A small-molecule ligand and the protein it binds are described below.
Small molecule (SMILES): O=[N+]([O-])c1ccc(O[C@H]2O[C@H](CO)[C@H](O)[C@H](O)[C@H]2O)cc1

Sequence of chain 1.A:
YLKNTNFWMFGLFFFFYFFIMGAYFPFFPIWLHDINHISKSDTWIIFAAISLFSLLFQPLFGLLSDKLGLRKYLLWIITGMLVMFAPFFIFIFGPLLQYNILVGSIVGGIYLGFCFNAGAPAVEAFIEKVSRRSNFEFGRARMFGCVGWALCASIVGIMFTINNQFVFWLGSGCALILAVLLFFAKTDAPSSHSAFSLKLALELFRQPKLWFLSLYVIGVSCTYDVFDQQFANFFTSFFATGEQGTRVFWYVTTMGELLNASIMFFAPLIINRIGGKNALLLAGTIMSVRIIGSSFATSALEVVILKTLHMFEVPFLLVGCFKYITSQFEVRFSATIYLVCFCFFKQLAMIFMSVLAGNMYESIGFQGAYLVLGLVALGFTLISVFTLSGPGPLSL

Binding-site contacts:
Ligand atom O6 contacts residue CYS148 of chain 1.A at 3.6 Å (h-bond).
Ligand atom O6 contacts residue ARG144 of chain 1.A at 2.6 Å (salt-bridge).
Ligand atom O7 contacts residue PHE118 of chain 1.A at 3.8 Å.
Ligand atom C11 contacts residue TRP151 of chain 1.A at 3.8 Å (hydrophobic).
Ligand atom C3 contacts residue HIS322 of chain 1.A at 4.0 Å.
Ligand atom C4 contacts residue TRP151 of chain 1.A at 4.0 Å (hydrophobic).
Ligand atom O2 contacts residue VAL326 of chain 1.A at 3.7 Å.
Ligand atom O5 contacts residue ARG144 of chain 1.A at 2.8 Å (salt-bridge).
Ligand atom C6 contacts residue GLY147 of chain 1.A at 4.0 Å.
Ligand atom O8 contacts residue MET23 of chain 1.A at 3.2 Å.
Ligand atom C3 contacts residue GLU269 of chain 1.A at 3.7 Å.
Ligand atom O8 contacts residue PHE118 of chain 1.A at 4.3 Å.
Ligand atom C2 contacts residue VAL326 of chain 1.A at 4.0 Å (hydrophobic).
Ligand atom O4 contacts residue VAL326 of chain 1.A at 4.2 Å.
Ligand atom C1 contacts residue ARG144 of chain 1.A at 3.6 Å.
Ligand atom O4 contacts residue CYS148 of chain 1.A at 3.8 Å.
Ligand atom O8 contacts residue ASN119 of chain 1.A at 3.8 Å.
Ligand atom C9 contacts residue MET23 of chain 1.A at 3.5 Å (hydrophobic).
Ligand atom C5 contacts residue TRP151 of chain 1.A at 3.5 Å (hydrophobic).
Ligand atom O4 contacts residue GLU269 of chain 1.A at 2.9 Å (salt-bridge).
Ligand atom O3 contacts residue GLU269 of chain 1.A at 3.1 Å (salt-bridge).
Ligand atom O4 contacts residue ASN272 of chain 1.A at 3.1 Å (h-bond).
Ligand atom O7 contacts residue PRO123 of chain 1.A at 3.9 Å.
Ligand atom C4 contacts residue GLU269 of chain 1.A at 3.3 Å.
Ligand atom O2 contacts residue HIS322 of chain 1.A at 3.9 Å.
Ligand atom C10 contacts residue MET23 of chain 1.A at 3.2 Å (hydrophobic).
Ligand atom O3 contacts residue VAL326 of chain 1.A at 3.7 Å.
Ligand atom O7 contacts residue ASN119 of chain 1.A at 3.7 Å.
Ligand atom C11 contacts residue PHE27 of chain 1.A at 3.9 Å (hydrophobic).
Ligand atom C10 contacts residue PHE27 of chain 1.A at 3.9 Å (hydrophobic).
Ligand atom O7 contacts residue ALA122 of chain 1.A at 4.0 Å.
Ligand atom N contacts residue MET23 of chain 1.A at 3.5 Å.
Ligand atom O3 contacts residue ASN272 of chain 1.A at 4.2 Å.
Ligand atom O6 contacts residue GLY147 of chain 1.A at 3.7 Å.
Ligand atom O3 contacts residue HIS322 of chain 1.A at 2.8 Å (h-bond).
Ligand atom C5 contacts residue ARG144 of chain 1.A at 3.9 Å.
Ligand atom C6 contacts residue TRP151 of chain 1.A at 3.3 Å (hydrophobic).
Ligand atom C11 contacts residue MET23 of chain 1.A at 4.0 Å (hydrophobic).
Ligand atom C6 contacts residue ARG144 of chain 1.A at 3.7 Å.
Ligand atom O8 contacts residue PHE27 of chain 1.A at 4.0 Å.